Binding-site contacts:
Ligand atom C9 contacts residue ARG127 of chain 2.A at 3.4 Å.
Ligand atom O3 contacts residue HIS162 of chain 2.A at 3.6 Å (h-bond).
Ligand atom O3 contacts residue ARG83 of chain 2.A at 2.9 Å (salt-bridge).
Ligand atom O1 contacts residue HIS121 of chain 2.A at 3.0 Å (h-bond).
Ligand atom C5 contacts residue TRP104 of chain 2.A at 3.5 Å (hydrophobic).
Ligand atom C4 contacts residue ASP174 of chain 2.A at 3.3 Å.
Ligand atom C7 contacts residue MET46 of chain 1.A at 3.6 Å (hydrophobic).
Ligand atom O1 contacts residue FE21 of chain 2.B at 1.6 Å.
Ligand atom C8 contacts residue MET46 of chain 1.A at 3.1 Å (hydrophobic).
Ligand atom C8 contacts residue LEU176 of chain 2.A at 3.5 Å (hydrophobic).
Ligand atom O3 contacts residue ARG127 of chain 2.A at 3.4 Å (salt-bridge).
Ligand atom C4A contacts residue LEU176 of chain 2.A at 3.7 Å (hydrophobic).
Ligand atom C4A contacts residue LEU38 of chain 1.A at 4.0 Å (hydrophobic).
Ligand atom O3 contacts residue FE21 of chain 2.B at 2.3 Å.
Ligand atom C8A contacts residue LEU176 of chain 2.A at 3.6 Å (hydrophobic).
Ligand atom C6 contacts residue LEU38 of chain 1.A at 3.8 Å (hydrophobic).
Ligand atom O2 contacts residue HIS162 of chain 2.A at 2.6 Å (h-bond).
Ligand atom C6 contacts residue TRP104 of chain 2.A at 4.0 Å (hydrophobic).
Ligand atom C9 contacts residue ARG83 of chain 2.A at 3.1 Å.
Ligand atom C7 contacts residue ILE178 of chain 2.A at 3.2 Å (hydrophobic).
Ligand atom C2 contacts residue ARG127 of chain 2.A at 3.8 Å.
Ligand atom C6 contacts residue ILE178 of chain 2.A at 3.5 Å (hydrophobic).
Ligand atom O3 contacts residue HIS160 of chain 2.A at 3.0 Å (h-bond).
Ligand atom C3 contacts residue GLN108 of chain 2.A at 3.4 Å.
Ligand atom C9 contacts residue FE21 of chain 2.B at 3.3 Å.
Ligand atom C5 contacts residue LEU176 of chain 2.A at 3.9 Å (hydrophobic).
Ligand atom O3 contacts residue HIS119 of chain 2.A at 3.3 Å (h-bond).
Ligand atom C2 contacts residue ARG83 of chain 2.A at 3.7 Å.
Ligand atom C3 contacts residue ARG127 of chain 2.A at 3.7 Å.
Ligand atom C7 contacts residue LEU176 of chain 2.A at 3.9 Å (hydrophobic).
Ligand atom C9 contacts residue HIS162 of chain 2.A at 3.4 Å.
Ligand atom O2 contacts residue ARG83 of chain 2.A at 3.3 Å (salt-bridge).
Ligand atom O1 contacts residue HIS119 of chain 2.A at 2.8 Å (h-bond).
Ligand atom C1 contacts residue FE21 of chain 2.B at 2.9 Å.
Ligand atom C3 contacts residue ASP174 of chain 2.A at 3.3 Å.
Ligand atom O2 contacts residue ARG127 of chain 2.A at 3.3 Å (salt-bridge).
Ligand atom O2 contacts residue GLN108 of chain 2.A at 3.1 Å (h-bond).
Ligand atom O1 contacts residue HIS160 of chain 2.A at 3.7 Å.
Ligand atom C2 contacts residue FE21 of chain 2.B at 3.6 Å.
Ligand atom C4 contacts residue LEU176 of chain 2.A at 3.9 Å (hydrophobic).

Sequence of chain 1.A:
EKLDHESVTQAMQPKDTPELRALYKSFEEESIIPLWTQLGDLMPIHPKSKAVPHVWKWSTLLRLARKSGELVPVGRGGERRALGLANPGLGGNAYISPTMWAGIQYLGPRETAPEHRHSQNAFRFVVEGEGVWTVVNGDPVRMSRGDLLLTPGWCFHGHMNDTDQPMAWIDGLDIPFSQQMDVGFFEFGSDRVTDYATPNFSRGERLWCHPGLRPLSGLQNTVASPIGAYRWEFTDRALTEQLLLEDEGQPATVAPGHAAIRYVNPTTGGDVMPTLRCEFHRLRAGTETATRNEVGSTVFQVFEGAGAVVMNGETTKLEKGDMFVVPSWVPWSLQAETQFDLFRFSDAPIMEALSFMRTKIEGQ

A small-molecule ligand and the protein it binds are described below.
Small molecule (SMILES): O=C(O)c1ccc2ccccc2c1O

Sequence of chain 2.A:
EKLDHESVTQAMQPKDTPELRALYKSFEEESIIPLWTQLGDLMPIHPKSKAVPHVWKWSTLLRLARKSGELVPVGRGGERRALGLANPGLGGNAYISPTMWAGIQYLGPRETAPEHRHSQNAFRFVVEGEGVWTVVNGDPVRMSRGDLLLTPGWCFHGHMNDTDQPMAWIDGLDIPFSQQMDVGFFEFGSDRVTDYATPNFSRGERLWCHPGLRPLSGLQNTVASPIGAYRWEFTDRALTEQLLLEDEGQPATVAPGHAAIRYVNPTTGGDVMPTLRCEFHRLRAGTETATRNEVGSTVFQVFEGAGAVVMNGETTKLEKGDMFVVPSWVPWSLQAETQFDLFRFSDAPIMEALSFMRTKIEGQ